Sequence of chain 1.B:
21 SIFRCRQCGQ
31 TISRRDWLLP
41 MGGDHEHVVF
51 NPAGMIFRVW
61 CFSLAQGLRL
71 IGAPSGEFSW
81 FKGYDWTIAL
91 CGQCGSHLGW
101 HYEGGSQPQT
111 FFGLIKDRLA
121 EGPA

Binding-site contacts:
Ligand atom C12 contacts residue ILE88 of chain 1.B at 3.5 Å (hydrophobic).
Ligand atom C8 contacts residue ASN51 of chain 1.B at 4.0 Å.
Ligand atom O1 contacts residue TYR102 of chain 1.B at 2.6 Å (h-bond).
Ligand atom O3 contacts residue TRP86 of chain 1.B at 4.0 Å.
Ligand atom C2 contacts residue TRP80 of chain 1.B at 3.9 Å (hydrophobic).
Ligand atom C10 contacts residue ASN51 of chain 1.B at 3.9 Å.
Ligand atom C8 contacts residue TRP100 of chain 1.B at 4.1 Å (hydrophobic).
Ligand atom C2 contacts residue TYR102 of chain 1.B at 3.6 Å (hydrophobic).
Ligand atom C1 contacts residue TRP86 of chain 1.B at 3.7 Å (hydrophobic).
Ligand atom C16 contacts residue HIS97 of chain 1.B at 4.0 Å.
Ligand atom C1 contacts residue TYR102 of chain 1.B at 3.4 Å (hydrophobic).
Ligand atom C3 contacts residue TRP100 of chain 1.B at 3.9 Å (hydrophobic).
Ligand atom C4 contacts residue PHE78 of chain 1.B at 3.6 Å (hydrophobic).
Ligand atom C16 contacts residue PHE57 of chain 1.B at 3.9 Å (hydrophobic).
Ligand atom C3 contacts residue TRP80 of chain 1.B at 3.9 Å (hydrophobic).
Ligand atom C7 contacts residue TRP100 of chain 1.B at 3.7 Å (hydrophobic).
Ligand atom O1 contacts residue SER79 of chain 1.B at 3.5 Å.
Ligand atom C1 contacts residue SER79 of chain 1.B at 4.0 Å.
Ligand atom C1 contacts residue TRP80 of chain 1.B at 3.5 Å (hydrophobic).
Ligand atom C9 contacts residue ASN51 of chain 1.B at 3.2 Å.
Ligand atom N1 contacts residue PHE78 of chain 1.B at 2.9 Å (h-bond).
Ligand atom C4 contacts residue TRP80 of chain 1.B at 4.1 Å (hydrophobic).
Ligand atom C10 contacts residue TRP100 of chain 1.B at 3.5 Å (hydrophobic).
Ligand atom O3 contacts residue ILE88 of chain 1.B at 3.3 Å.
Ligand atom C9 contacts residue TRP100 of chain 1.B at 3.6 Å (hydrophobic).
Ligand atom O2 contacts residue ASN51 of chain 1.B at 4.0 Å.
Ligand atom C6 contacts residue TRP86 of chain 1.B at 3.7 Å (hydrophobic).
Ligand atom N1 contacts residue TRP86 of chain 1.B at 4.1 Å.
Ligand atom C2 contacts residue TRP86 of chain 1.B at 3.7 Å (hydrophobic).
Ligand atom N1 contacts residue SER79 of chain 1.B at 3.9 Å.
Ligand atom C6 contacts residue TRP100 of chain 1.B at 3.4 Å (hydrophobic).
Ligand atom N1 contacts residue TRP80 of chain 1.B at 3.6 Å.
Ligand atom O1 contacts residue TRP80 of chain 1.B at 3.0 Å (h-bond).
Ligand atom O1 contacts residue TRP86 of chain 1.B at 3.7 Å.
Ligand atom C1 contacts residue PHE78 of chain 1.B at 3.9 Å (hydrophobic).
Ligand atom C5 contacts residue TRP100 of chain 1.B at 3.4 Å (hydrophobic).
Ligand atom O1 contacts residue PHE78 of chain 1.B at 4.1 Å.
Ligand atom C2 contacts residue TRP100 of chain 1.B at 3.6 Å (hydrophobic).
Ligand atom C10 contacts residue TRP80 of chain 1.B at 3.7 Å (hydrophobic).
Ligand atom C11 contacts residue ILE88 of chain 1.B at 4.0 Å (hydrophobic).

The small molecule below binds the protein below.
Small molecule (SMILES): COc1ccc([C@@H]2CNC(=O)C2)cc1OC1CCCC1